This protein binds this small molecule.
Small molecule (SMILES): O=S(=O)(c1cccc2c(O)nccc12)N1CCCNCC1

Sequence of chain 1.B:
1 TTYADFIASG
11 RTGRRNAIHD

Sequence of chain 1.A:
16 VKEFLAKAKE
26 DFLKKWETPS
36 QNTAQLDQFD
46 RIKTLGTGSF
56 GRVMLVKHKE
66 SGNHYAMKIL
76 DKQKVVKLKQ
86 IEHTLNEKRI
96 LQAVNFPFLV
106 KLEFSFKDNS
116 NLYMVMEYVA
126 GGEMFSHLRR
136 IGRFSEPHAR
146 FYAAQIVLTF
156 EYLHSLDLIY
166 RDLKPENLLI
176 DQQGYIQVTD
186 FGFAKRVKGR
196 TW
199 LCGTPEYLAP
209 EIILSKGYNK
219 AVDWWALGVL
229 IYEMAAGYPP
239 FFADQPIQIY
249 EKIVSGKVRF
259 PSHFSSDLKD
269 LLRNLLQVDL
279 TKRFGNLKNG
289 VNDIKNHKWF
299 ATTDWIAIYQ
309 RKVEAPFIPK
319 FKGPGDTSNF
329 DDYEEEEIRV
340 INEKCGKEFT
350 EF

Binding-site contacts:
Ligand atom C2 contacts residue THR184 of chain 1.A at 3.5 Å.
Ligand atom O1 contacts residue VAL124 of chain 1.A at 2.9 Å (h-bond).
Ligand atom C8 contacts residue LEU50 of chain 1.A at 3.8 Å (hydrophobic).
Ligand atom C8 contacts residue PHE328 of chain 1.A at 3.2 Å (hydrophobic).
Ligand atom N1 contacts residue VAL124 of chain 1.A at 4.0 Å.
Ligand atom N1 contacts residue GLU122 of chain 1.A at 3.0 Å (salt-bridge).
Ligand atom C2 contacts residue ALA71 of chain 1.A at 3.8 Å (hydrophobic).
Ligand atom C2 contacts residue VAL105 of chain 1.A at 3.9 Å (hydrophobic).
Ligand atom O1 contacts residue LEU174 of chain 1.A at 3.8 Å.
Ligand atom C1 contacts residue ALA71 of chain 1.A at 3.3 Å (hydrophobic).
Ligand atom C1 contacts residue GLU122 of chain 1.A at 4.0 Å.
Ligand atom C2 contacts residue GLU122 of chain 1.A at 3.6 Å.
Ligand atom C13 contacts residue ARG14 of chain 1.B at 3.7 Å.
Ligand atom O2 contacts residue THR184 of chain 1.A at 2.6 Å (h-bond).
Ligand atom C1 contacts residue LEU174 of chain 1.A at 3.5 Å (hydrophobic).
Ligand atom C3 contacts residue THR184 of chain 1.A at 2.8 Å.
Ligand atom C9 contacts residue LEU174 of chain 1.A at 3.6 Å (hydrophobic).
Ligand atom C13 contacts residue ASN172 of chain 1.A at 2.9 Å.
Ligand atom N3 contacts residue ASN172 of chain 1.A at 3.5 Å (h-bond).
Ligand atom C14 contacts residue GLU171 of chain 1.A at 3.7 Å.
Ligand atom N3 contacts residue ASP185 of chain 1.A at 3.1 Å (salt-bridge).
Ligand atom C2 contacts residue LEU174 of chain 1.A at 3.9 Å (hydrophobic).
Ligand atom C10 contacts residue THR52 of chain 1.A at 3.9 Å.
Ligand atom C13 contacts residue GLU171 of chain 1.A at 3.9 Å.
Ligand atom C11 contacts residue THR52 of chain 1.A at 3.2 Å.
Ligand atom O1 contacts residue TYR123 of chain 1.A at 3.4 Å.
Ligand atom C7 contacts residue PHE328 of chain 1.A at 3.4 Å (hydrophobic).
Ligand atom C1 contacts residue VAL124 of chain 1.A at 3.8 Å (hydrophobic).
Ligand atom C2 contacts residue MET121 of chain 1.A at 3.9 Å (hydrophobic).
Ligand atom C14 contacts residue ASN172 of chain 1.A at 3.7 Å.
Ligand atom N1 contacts residue ALA71 of chain 1.A at 3.2 Å.
Ligand atom N1 contacts residue LEU174 of chain 1.A at 3.6 Å.
Ligand atom C4 contacts residue LEU174 of chain 1.A at 3.8 Å (hydrophobic).
Ligand atom S1 contacts residue THR184 of chain 1.A at 3.7 Å.
Ligand atom O2 contacts residue ASP185 of chain 1.A at 3.8 Å.
Ligand atom C4 contacts residue THR184 of chain 1.A at 3.8 Å.
Ligand atom C12 contacts residue THR52 of chain 1.A at 3.3 Å.
Ligand atom O1 contacts residue ALA71 of chain 1.A at 3.7 Å.
Ligand atom C7 contacts residue LEU50 of chain 1.A at 3.8 Å (hydrophobic).
Ligand atom O3 contacts residue VAL58 of chain 1.A at 2.9 Å.